Binding-site contacts:
Ligand atom O2A contacts residue HIS270 of chain 1.I at 2.5 Å (h-bond).
Ligand atom O2B contacts residue GTP1 of chain 1.YB at 3.4 Å.
Ligand atom O1G contacts residue LYS417 of chain 1.L at 3.1 Å (salt-bridge).
Ligand atom C3' contacts residue VAL50 of chain 1.I at 3.3 Å (hydrophobic).
Ligand atom N9 contacts residue ARG227 of chain 1.L at 3.4 Å (salt-bridge).
Ligand atom C1' contacts residue PHE51 of chain 1.I at 3.3 Å (hydrophobic).
Ligand atom O1G contacts residue GTP1 of chain 1.YB at 3.0 Å (h-bond).
Ligand atom O3G contacts residue LYS248 of chain 1.L at 3.3 Å (salt-bridge).
Ligand atom PB contacts residue GTP1 of chain 1.YB at 3.4 Å.
Ligand atom O1G contacts residue MG1 of chain 1.CC at 2.6 Å.
Ligand atom C2' contacts residue VAL50 of chain 1.I at 3.4 Å (hydrophobic).
Ligand atom N7 contacts residue ARG227 of chain 1.L at 3.3 Å (salt-bridge).
Ligand atom O1A contacts residue ARG227 of chain 1.L at 3.2 Å (salt-bridge).
Ligand atom PG contacts residue MG1 of chain 1.CC at 3.4 Å.
Ligand atom C2' contacts residue PHE51 of chain 1.I at 3.4 Å (hydrophobic).
Ligand atom O3' contacts residue GTP1 of chain 1.YB at 3.5 Å (h-bond).
Ligand atom O3A contacts residue LYS248 of chain 1.L at 3.4 Å (salt-bridge).
Ligand atom C5' contacts residue VAL11 of chain 1.J at 3.4 Å (hydrophobic).
Ligand atom O1B contacts residue GTP1 of chain 1.YB at 2.7 Å.
Ligand atom N6 contacts residue ASN252 of chain 1.L at 3.2 Å (h-bond).
Ligand atom C3' contacts residue GTP1 of chain 1.YB at 3.4 Å.
Ligand atom O3' contacts residue ASN13 of chain 1.J at 2.8 Å (h-bond).
Ligand atom C5' contacts residue GTP1 of chain 1.YB at 3.2 Å.
Ligand atom O3G contacts residue ARG246 of chain 1.L at 2.8 Å (salt-bridge).
Ligand atom O2G contacts residue ARG246 of chain 1.L at 2.6 Å (salt-bridge).
Ligand atom O2B contacts residue HIS270 of chain 1.I at 3.1 Å.
Ligand atom N9 contacts residue PHE51 of chain 1.I at 3.3 Å.
Ligand atom O2B contacts residue LYS271 of chain 1.I at 3.5 Å (salt-bridge).
Ligand atom O3' contacts residue VAL50 of chain 1.I at 2.9 Å (h-bond).
Ligand atom C4 contacts residue ARG227 of chain 1.L at 3.2 Å.
Ligand atom PB contacts residue MG1 of chain 1.CC at 3.2 Å.
Ligand atom O1B contacts residue MG1 of chain 1.CC at 1.9 Å.
Ligand atom C6 contacts residue ARG227 of chain 1.L at 3.5 Å.
Ligand atom O4' contacts residue ARG227 of chain 1.L at 3.2 Å (salt-bridge).
Ligand atom N3 contacts residue ASN13 of chain 1.J at 3.4 Å (h-bond).
Ligand atom C5 contacts residue ARG227 of chain 1.L at 3.3 Å.
Ligand atom O3B contacts residue LYS271 of chain 1.I at 2.7 Å (salt-bridge).
Ligand atom N6 contacts residue ARG266 of chain 1.I at 3.3 Å.
Ligand atom O2G contacts residue LYS271 of chain 1.I at 3.1 Å (salt-bridge).
Ligand atom O1A contacts residue LYS248 of chain 1.L at 2.6 Å (salt-bridge).

Sequence of chain 1.L:
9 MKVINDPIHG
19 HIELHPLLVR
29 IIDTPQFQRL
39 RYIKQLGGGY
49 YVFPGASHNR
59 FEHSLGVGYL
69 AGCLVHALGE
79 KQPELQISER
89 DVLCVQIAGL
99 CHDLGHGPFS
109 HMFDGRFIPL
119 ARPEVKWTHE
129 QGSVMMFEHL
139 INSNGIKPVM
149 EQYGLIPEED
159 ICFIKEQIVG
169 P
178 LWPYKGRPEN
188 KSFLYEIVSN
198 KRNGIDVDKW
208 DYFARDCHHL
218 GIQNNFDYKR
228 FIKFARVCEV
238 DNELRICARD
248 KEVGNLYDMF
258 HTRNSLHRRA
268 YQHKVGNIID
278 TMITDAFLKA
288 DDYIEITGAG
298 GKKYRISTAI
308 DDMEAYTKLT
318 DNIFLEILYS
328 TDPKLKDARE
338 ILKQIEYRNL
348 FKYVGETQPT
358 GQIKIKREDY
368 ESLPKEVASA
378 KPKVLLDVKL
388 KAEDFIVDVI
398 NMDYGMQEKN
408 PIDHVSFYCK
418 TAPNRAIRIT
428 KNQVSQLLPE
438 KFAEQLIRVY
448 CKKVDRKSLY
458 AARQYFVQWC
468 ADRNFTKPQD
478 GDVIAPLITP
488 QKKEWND

Sequence of chain 1.J:
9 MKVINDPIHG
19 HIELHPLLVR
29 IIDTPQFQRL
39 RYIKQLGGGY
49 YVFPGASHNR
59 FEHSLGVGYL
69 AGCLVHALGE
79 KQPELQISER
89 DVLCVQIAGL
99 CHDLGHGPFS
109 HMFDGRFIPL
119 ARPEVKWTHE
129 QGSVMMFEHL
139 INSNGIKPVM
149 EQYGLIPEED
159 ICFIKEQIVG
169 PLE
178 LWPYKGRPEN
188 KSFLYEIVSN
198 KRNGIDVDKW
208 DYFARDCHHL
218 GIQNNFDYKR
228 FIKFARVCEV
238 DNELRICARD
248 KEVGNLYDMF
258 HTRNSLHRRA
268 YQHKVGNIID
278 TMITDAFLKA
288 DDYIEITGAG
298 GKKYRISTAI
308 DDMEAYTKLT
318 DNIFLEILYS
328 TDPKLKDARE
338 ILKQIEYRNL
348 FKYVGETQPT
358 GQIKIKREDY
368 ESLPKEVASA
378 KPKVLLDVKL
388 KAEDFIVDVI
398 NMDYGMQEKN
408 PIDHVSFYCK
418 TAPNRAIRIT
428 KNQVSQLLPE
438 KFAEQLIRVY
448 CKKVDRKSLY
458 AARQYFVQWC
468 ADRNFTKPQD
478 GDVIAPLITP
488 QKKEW

A small-molecule ligand and the protein it binds are described below.
Small molecule (SMILES): Nc1ncnc2c1ncn2[C@H]1C[C@H](O)[C@@H](CO[P](=O)(O)O[P](=O)(O)OP(=O)(O)O)O1

Sequence of chain 1.I:
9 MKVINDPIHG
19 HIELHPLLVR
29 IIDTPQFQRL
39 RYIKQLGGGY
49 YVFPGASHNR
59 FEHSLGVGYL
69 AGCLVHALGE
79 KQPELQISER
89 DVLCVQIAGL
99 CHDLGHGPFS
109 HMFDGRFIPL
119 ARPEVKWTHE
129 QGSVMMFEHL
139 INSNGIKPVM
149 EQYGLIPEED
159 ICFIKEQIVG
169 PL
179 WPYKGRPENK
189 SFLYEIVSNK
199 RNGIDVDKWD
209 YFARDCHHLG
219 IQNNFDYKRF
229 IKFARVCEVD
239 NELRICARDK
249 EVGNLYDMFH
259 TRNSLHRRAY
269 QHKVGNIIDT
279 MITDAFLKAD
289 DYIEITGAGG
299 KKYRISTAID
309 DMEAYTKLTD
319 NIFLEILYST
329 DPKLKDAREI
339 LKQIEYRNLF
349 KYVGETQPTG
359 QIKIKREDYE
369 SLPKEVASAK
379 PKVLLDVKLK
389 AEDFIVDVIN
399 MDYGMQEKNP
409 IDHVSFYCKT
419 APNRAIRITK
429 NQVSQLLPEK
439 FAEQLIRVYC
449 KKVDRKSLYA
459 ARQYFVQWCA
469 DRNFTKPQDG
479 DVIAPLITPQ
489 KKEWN